Sequence of chain 1.A:
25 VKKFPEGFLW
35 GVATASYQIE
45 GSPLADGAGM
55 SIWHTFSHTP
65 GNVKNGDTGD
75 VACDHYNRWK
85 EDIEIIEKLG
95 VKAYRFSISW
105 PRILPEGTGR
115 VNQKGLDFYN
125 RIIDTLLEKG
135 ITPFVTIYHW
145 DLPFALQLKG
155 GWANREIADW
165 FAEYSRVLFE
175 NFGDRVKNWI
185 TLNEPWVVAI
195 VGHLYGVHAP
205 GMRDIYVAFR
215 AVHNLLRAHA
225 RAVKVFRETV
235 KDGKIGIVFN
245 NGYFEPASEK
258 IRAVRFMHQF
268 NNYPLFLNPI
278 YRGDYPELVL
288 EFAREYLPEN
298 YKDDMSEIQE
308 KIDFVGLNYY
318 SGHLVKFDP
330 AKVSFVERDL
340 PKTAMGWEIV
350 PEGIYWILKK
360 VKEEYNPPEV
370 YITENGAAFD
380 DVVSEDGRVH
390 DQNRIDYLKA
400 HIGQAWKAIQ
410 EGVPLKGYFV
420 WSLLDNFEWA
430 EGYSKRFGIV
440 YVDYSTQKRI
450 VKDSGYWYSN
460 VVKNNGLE

The protein below binds the small molecule below.
Small molecule (SMILES): O=C(O)Cc1c[n+]2c([nH]1)[C@H](O)[C@@H](O)[C@H](O)[C@H]2CO

Binding-site contacts:
Ligand atom C4B contacts residue GLU427 of chain 1.A at 3.6 Å.
Ligand atom O4B contacts residue GLU427 of chain 1.A at 2.7 Å (salt-bridge).
Ligand atom O4B contacts residue TRP420 of chain 1.A at 3.2 Å (h-bond).
Ligand atom O3B contacts residue TRP428 of chain 1.A at 2.9 Å (h-bond).
Ligand atom C6B contacts residue PHE436 of chain 1.A at 3.6 Å (hydrophobic).
Ligand atom C1B contacts residue GLU373 of chain 1.A at 3.1 Å.
Ligand atom O6B contacts residue GLU427 of chain 1.A at 2.7 Å (salt-bridge).
Ligand atom N2B contacts residue GLU373 of chain 1.A at 3.5 Å (salt-bridge).
Ligand atom O6B contacts residue TRP346 of chain 1.A at 3.4 Å.
Ligand atom C5B contacts residue TYR317 of chain 1.A at 3.5 Å (hydrophobic).
Ligand atom C2B contacts residue GLU188 of chain 1.A at 3.8 Å.
Ligand atom O3B contacts residue HIS143 of chain 1.A at 2.9 Å (h-bond).
Ligand atom O3B contacts residue TRP420 of chain 1.A at 3.8 Å.
Ligand atom C3B contacts residue GLU373 of chain 1.A at 3.6 Å.
Ligand atom C8B contacts residue TYR317 of chain 1.A at 3.0 Å (hydrophobic).
Ligand atom O1 contacts residue GLU188 of chain 1.A at 3.8 Å.
Ligand atom N1B contacts residue GLU373 of chain 1.A at 3.4 Å (salt-bridge).
Ligand atom C5B contacts residue TRP420 of chain 1.A at 3.8 Å (hydrophobic).
Ligand atom O2B contacts residue GLU188 of chain 1.A at 3.6 Å.
Ligand atom O4B contacts residue TRP428 of chain 1.A at 3.7 Å.
Ligand atom O3B contacts residue GLN42 of chain 1.A at 2.7 Å (h-bond).
Ligand atom C7B contacts residue TYR317 of chain 1.A at 3.3 Å (hydrophobic).
Ligand atom O2B contacts residue GLU373 of chain 1.A at 2.6 Å (salt-bridge).
Ligand atom N1B contacts residue TYR317 of chain 1.A at 3.4 Å (h-bond).
Ligand atom O4B contacts residue GLN42 of chain 1.A at 3.0 Å (h-bond).
Ligand atom C2B contacts residue GLU373 of chain 1.A at 3.4 Å.
Ligand atom C1 contacts residue TYR317 of chain 1.A at 3.5 Å (hydrophobic).
Ligand atom C4B contacts residue TRP428 of chain 1.A at 3.7 Å (hydrophobic).
Ligand atom C1 contacts residue GLU188 of chain 1.A at 3.3 Å.
Ligand atom C3B contacts residue TRP428 of chain 1.A at 3.8 Å (hydrophobic).
Ligand atom C2 contacts residue ASN244 of chain 1.A at 3.8 Å.
Ligand atom O2B contacts residue HIS143 of chain 1.A at 3.3 Å (h-bond).
Ligand atom C3B contacts residue TRP420 of chain 1.A at 3.8 Å (hydrophobic).
Ligand atom N2B contacts residue GLU188 of chain 1.A at 2.6 Å (salt-bridge).
Ligand atom O2B contacts residue ASN187 of chain 1.A at 3.0 Å (h-bond).
Ligand atom C3B contacts residue GLN42 of chain 1.A at 3.8 Å.
Ligand atom O1 contacts residue ASN244 of chain 1.A at 3.8 Å.
Ligand atom C6B contacts residue GLU427 of chain 1.A at 3.4 Å.
Ligand atom C1B contacts residue GLU188 of chain 1.A at 3.6 Å.
Ligand atom C7B contacts residue GLU188 of chain 1.A at 3.4 Å.